Sequence of chain 2.A:
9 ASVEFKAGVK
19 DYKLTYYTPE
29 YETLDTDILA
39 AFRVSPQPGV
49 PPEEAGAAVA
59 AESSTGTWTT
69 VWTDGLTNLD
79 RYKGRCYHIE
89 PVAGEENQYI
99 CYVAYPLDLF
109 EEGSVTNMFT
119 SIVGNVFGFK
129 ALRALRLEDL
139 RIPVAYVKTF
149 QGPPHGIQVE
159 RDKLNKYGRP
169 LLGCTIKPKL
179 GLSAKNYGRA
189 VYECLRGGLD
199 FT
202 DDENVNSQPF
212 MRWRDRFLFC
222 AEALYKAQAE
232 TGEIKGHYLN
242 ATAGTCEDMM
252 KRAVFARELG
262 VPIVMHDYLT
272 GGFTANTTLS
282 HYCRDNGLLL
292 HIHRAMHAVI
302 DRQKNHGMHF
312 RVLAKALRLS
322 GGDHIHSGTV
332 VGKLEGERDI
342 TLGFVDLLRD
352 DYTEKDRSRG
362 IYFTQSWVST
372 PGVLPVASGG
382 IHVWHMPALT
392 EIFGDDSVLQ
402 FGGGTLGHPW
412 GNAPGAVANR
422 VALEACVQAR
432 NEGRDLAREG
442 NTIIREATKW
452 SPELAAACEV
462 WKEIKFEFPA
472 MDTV

A protein and the small-molecule ligand that binds it are described below.
Small molecule (SMILES): O=C(O)[C@@](O)(COP(=O)(O)O)[C@H](O)[C@H](O)COP(=O)(O)O

Sequence of chain 1.C:
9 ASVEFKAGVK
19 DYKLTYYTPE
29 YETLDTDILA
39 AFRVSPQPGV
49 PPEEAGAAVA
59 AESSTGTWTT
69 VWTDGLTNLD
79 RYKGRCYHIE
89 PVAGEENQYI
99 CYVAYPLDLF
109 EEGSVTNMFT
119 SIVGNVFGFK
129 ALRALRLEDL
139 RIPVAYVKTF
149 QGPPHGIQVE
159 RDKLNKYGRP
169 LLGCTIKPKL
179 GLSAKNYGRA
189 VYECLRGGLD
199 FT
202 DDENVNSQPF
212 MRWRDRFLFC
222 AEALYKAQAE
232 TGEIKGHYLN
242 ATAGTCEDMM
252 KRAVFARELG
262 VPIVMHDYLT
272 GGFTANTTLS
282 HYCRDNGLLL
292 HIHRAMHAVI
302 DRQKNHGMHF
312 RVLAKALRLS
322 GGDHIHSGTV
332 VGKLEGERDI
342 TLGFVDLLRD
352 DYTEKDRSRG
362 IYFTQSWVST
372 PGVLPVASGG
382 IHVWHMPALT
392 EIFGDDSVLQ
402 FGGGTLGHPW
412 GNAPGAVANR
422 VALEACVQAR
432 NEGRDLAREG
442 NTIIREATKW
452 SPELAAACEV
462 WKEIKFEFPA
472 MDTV

Binding-site contacts:
Ligand atom O5 contacts residue LEU335 of chain 2.A at 3.1 Å.
Ligand atom O4P contacts residue LEU335 of chain 2.A at 3.2 Å.
Ligand atom C contacts residue MG1 of chain 2.I at 2.9 Å.
Ligand atom P1 contacts residue THR65 of chain 1.C at 3.5 Å.
Ligand atom O3 contacts residue HIS294 of chain 2.A at 3.0 Å (h-bond).
Ligand atom O3P contacts residue GLY381 of chain 2.A at 2.9 Å (h-bond).
Ligand atom O3P contacts residue TRP66 of chain 1.C at 3.3 Å.
Ligand atom O2P contacts residue GLY403 of chain 2.A at 2.9 Å (h-bond).
Ligand atom O1P contacts residue GLY404 of chain 2.A at 2.8 Å (h-bond).
Ligand atom O3P contacts residue LYS334 of chain 2.A at 3.0 Å (salt-bridge).
Ligand atom O2 contacts residue KCX201 of chain 2.A at 3.5 Å (h-bond).
Ligand atom O6 contacts residue LYS177 of chain 2.A at 2.9 Å (salt-bridge).
Ligand atom O4 contacts residue GLY380 of chain 2.A at 3.3 Å (h-bond).
Ligand atom O1P contacts residue GLY403 of chain 2.A at 3.5 Å.
Ligand atom O2 contacts residue LYS175 of chain 2.A at 3.2 Å (salt-bridge).
Ligand atom O7 contacts residue GLU60 of chain 1.C at 3.5 Å (salt-bridge).
Ligand atom C3 contacts residue MG1 of chain 2.I at 3.2 Å.
Ligand atom O4P contacts residue ARG295 of chain 2.A at 2.9 Å (salt-bridge).
Ligand atom O7 contacts residue LYS334 of chain 2.A at 2.9 Å (salt-bridge).
Ligand atom O6 contacts residue LYS175 of chain 2.A at 3.5 Å (salt-bridge).
Ligand atom O6 contacts residue GLU204 of chain 2.A at 3.4 Å (salt-bridge).
Ligand atom C2 contacts residue MG1 of chain 2.I at 2.9 Å.
Ligand atom O3P contacts residue GLY380 of chain 2.A at 3.4 Å.
Ligand atom O1P contacts residue THR65 of chain 1.C at 2.7 Å (h-bond).
Ligand atom O5P contacts residue SER379 of chain 2.A at 3.3 Å (h-bond).
Ligand atom O1P contacts residue LYS175 of chain 2.A at 3.3 Å.
Ligand atom O5P contacts residue HIS327 of chain 2.A at 2.8 Å (h-bond).
Ligand atom O6P contacts residue ARG295 of chain 2.A at 2.9 Å (salt-bridge).
Ligand atom O6 contacts residue ASP203 of chain 2.A at 3.5 Å (salt-bridge).
Ligand atom O6 contacts residue MG1 of chain 2.I at 2.3 Å.
Ligand atom O3 contacts residue KCX201 of chain 2.A at 2.7 Å (h-bond).
Ligand atom O3 contacts residue MG1 of chain 2.I at 2.4 Å.
Ligand atom O2 contacts residue THR173 of chain 2.A at 3.0 Å (h-bond).
Ligand atom O1 contacts residue LYS175 of chain 2.A at 3.4 Å (salt-bridge).
Ligand atom O6 contacts residue ASN123 of chain 1.C at 3.0 Å (h-bond).
Ligand atom O4 contacts residue SER379 of chain 2.A at 2.9 Å (h-bond).
Ligand atom O3P contacts residue THR65 of chain 1.C at 3.5 Å (h-bond).
Ligand atom O2 contacts residue MG1 of chain 2.I at 2.4 Å.
Ligand atom C3 contacts residue KCX201 of chain 2.A at 3.3 Å.
Ligand atom O3 contacts residue GLU204 of chain 2.A at 3.2 Å (salt-bridge).